Sequence of chain 1.A:
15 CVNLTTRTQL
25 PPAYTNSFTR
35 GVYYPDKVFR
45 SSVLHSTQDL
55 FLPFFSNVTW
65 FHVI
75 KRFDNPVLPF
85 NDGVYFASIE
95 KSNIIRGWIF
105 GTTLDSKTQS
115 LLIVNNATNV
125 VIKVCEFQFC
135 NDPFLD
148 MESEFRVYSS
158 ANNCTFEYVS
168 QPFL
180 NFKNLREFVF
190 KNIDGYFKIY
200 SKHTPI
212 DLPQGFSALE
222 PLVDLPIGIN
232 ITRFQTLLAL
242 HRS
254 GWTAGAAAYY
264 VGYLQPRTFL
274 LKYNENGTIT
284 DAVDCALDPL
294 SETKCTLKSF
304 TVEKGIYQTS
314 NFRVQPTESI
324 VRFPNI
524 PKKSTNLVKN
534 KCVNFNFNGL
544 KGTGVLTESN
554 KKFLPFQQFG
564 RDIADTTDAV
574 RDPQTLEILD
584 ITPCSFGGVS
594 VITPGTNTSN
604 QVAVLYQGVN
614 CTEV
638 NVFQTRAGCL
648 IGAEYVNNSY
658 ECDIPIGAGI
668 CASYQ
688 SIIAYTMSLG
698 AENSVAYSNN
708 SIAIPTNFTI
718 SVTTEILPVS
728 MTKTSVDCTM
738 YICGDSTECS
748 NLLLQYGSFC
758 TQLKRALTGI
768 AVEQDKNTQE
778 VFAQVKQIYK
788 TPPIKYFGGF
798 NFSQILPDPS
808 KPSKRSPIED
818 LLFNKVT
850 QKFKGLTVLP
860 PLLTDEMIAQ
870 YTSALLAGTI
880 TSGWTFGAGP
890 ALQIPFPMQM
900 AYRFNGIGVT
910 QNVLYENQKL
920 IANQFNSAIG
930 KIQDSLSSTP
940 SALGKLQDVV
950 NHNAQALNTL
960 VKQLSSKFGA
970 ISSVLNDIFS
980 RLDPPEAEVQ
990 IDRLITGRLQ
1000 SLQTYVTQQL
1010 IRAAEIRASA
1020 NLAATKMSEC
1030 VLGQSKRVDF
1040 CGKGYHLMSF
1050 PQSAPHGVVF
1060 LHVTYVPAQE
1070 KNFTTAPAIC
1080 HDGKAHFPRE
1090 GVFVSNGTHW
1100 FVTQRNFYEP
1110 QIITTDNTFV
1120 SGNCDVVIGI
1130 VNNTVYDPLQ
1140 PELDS

This protein binds this small molecule.
Small molecule (SMILES): CC(=O)N[C@H]1[C@H](O[C@H]2[C@H](O)[C@@H](NC(C)=O)CO[C@@H]2CO)O[C@H](CO)[C@@H](O)[C@@H]1O

Binding-site contacts:
Ligand atom C6 contacts residue PHE1100 of chain 1.A at 3.5 Å (hydrophobic).
Ligand atom C4 contacts residue ASN1095 of chain 1.A at 4.2 Å.
Ligand atom C2 contacts residue THR1097 of chain 1.A at 4.1 Å.
Ligand atom C7 contacts residue HIS1098 of chain 1.A at 4.0 Å.
Ligand atom C8 contacts residue THR1097 of chain 1.A at 4.1 Å.
Ligand atom C4 contacts residue HIS1098 of chain 1.A at 4.0 Å.
Ligand atom N2 contacts residue HIS1098 of chain 1.A at 4.4 Å.
Ligand atom O7 contacts residue ASN1095 of chain 1.A at 3.8 Å.
Ligand atom C3 contacts residue THR1097 of chain 1.A at 3.9 Å.
Ligand atom C8 contacts residue HIS1098 of chain 1.A at 4.2 Å.
Ligand atom C8 contacts residue ASN1095 of chain 1.A at 4.2 Å.
Ligand atom C1 contacts residue PHE1100 of chain 1.A at 4.4 Å (hydrophobic).
Ligand atom C6 contacts residue HIS1098 of chain 1.A at 4.2 Å.
Ligand atom C5 contacts residue HIS1098 of chain 1.A at 3.4 Å.
Ligand atom C3 contacts residue HIS1098 of chain 1.A at 4.1 Å.
Ligand atom C1 contacts residue THR1097 of chain 1.A at 4.1 Å.
Ligand atom C1 contacts residue HIS1098 of chain 1.A at 4.4 Å.
Ligand atom N2 contacts residue THR1097 of chain 1.A at 3.7 Å.
Ligand atom N2 contacts residue ASN1095 of chain 1.A at 2.9 Å (h-bond).
Ligand atom O5 contacts residue ASN1095 of chain 1.A at 2.4 Å (h-bond).
Ligand atom C7 contacts residue ASN1095 of chain 1.A at 3.5 Å.
Ligand atom C5 contacts residue PHE1100 of chain 1.A at 3.9 Å (hydrophobic).
Ligand atom C3 contacts residue ASN1095 of chain 1.A at 3.8 Å.
Ligand atom O4 contacts residue HIS1098 of chain 1.A at 3.6 Å.
Ligand atom O7 contacts residue HIS1098 of chain 1.A at 4.0 Å.
Ligand atom C1 contacts residue ASN1095 of chain 1.A at 1.4 Å.
Ligand atom C5 contacts residue ASN1095 of chain 1.A at 3.7 Å.
Ligand atom O5 contacts residue HIS1098 of chain 1.A at 4.3 Å.
Ligand atom O5 contacts residue PHE1100 of chain 1.A at 3.8 Å.
Ligand atom C2 contacts residue ASN1095 of chain 1.A at 2.5 Å.